Binding-site contacts:
Ligand atom C2 contacts residue NAG1 of chain 1.CA at 3.8 Å.
Ligand atom O6 contacts residue NAG1 of chain 1.CA at 4.3 Å.
Ligand atom O5 contacts residue NAG1 of chain 1.CA at 3.0 Å (h-bond).
Ligand atom C1 contacts residue NAG1 of chain 1.CA at 3.5 Å.
Ligand atom C5 contacts residue NAG1 of chain 1.CA at 3.7 Å.
Ligand atom C6 contacts residue NAG1 of chain 1.CA at 3.5 Å.

A small-molecule ligand and the protein it binds are described below.
Small molecule (SMILES): OC[C@H]1OC[C@@H](O)[C@@H](O)[C@@H]1O